Sequence of chain 1.B:
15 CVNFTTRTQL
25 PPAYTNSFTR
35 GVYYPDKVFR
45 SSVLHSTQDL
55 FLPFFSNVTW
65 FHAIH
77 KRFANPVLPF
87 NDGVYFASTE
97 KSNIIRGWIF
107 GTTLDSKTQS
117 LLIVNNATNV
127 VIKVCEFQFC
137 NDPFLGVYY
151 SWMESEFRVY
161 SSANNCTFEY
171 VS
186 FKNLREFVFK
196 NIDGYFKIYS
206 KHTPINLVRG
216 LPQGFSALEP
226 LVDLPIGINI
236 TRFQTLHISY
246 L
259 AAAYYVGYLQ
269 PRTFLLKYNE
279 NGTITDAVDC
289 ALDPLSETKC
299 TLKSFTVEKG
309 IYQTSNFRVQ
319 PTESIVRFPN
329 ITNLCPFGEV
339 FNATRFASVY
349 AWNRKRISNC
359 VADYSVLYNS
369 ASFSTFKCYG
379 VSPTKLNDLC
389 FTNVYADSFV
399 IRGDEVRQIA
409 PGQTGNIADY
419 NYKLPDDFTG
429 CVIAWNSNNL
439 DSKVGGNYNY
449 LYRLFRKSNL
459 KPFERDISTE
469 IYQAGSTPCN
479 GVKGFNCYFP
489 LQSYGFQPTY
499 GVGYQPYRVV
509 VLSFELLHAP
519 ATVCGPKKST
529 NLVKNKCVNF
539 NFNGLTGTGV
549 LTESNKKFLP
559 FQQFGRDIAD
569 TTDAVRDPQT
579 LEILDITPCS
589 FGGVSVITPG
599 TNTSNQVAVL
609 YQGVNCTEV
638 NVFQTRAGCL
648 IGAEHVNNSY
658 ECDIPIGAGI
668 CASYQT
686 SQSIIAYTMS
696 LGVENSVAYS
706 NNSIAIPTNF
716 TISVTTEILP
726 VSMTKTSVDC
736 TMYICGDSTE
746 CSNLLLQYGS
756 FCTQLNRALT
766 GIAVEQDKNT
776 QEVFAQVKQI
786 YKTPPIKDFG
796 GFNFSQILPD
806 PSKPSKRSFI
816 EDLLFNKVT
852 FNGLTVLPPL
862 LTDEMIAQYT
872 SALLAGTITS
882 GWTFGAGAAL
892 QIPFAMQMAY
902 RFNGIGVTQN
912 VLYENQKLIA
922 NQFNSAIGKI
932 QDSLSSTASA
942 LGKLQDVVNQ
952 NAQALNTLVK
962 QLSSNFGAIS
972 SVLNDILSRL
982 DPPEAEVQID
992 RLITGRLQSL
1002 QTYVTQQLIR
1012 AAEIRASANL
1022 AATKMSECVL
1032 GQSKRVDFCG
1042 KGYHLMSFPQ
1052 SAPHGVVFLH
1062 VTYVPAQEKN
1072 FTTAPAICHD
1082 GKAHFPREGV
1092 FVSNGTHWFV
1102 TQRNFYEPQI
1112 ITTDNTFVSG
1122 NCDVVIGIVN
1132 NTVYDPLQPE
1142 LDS

This small molecule binds to this protein.
Small molecule (SMILES): CC(=O)N[C@@H]1[C@@H](O)[C@H](O)[C@@H](CO)O[C@H]1O

Binding-site contacts:
Ligand atom C4 contacts residue TYR28 of chain 1.B at 4.5 Å (hydrophobic).
Ligand atom O6 contacts residue TYR28 of chain 1.B at 3.6 Å.
Ligand atom O5 contacts residue TYR28 of chain 1.B at 4.2 Å.
Ligand atom O5 contacts residue ASN61 of chain 1.B at 2.3 Å (h-bond).
Ligand atom C1 contacts residue ASN61 of chain 1.B at 1.4 Å.
Ligand atom N2 contacts residue ASN61 of chain 1.B at 2.9 Å (h-bond).
Ligand atom O4 contacts residue TYR28 of chain 1.B at 4.4 Å.
Ligand atom C4 contacts residue ASN61 of chain 1.B at 4.2 Å.
Ligand atom C2 contacts residue ASN61 of chain 1.B at 2.5 Å.
Ligand atom C1 contacts residue TYR28 of chain 1.B at 4.5 Å (hydrophobic).
Ligand atom C5 contacts residue TYR28 of chain 1.B at 3.5 Å (hydrophobic).
Ligand atom C6 contacts residue TYR28 of chain 1.B at 3.6 Å (hydrophobic).
Ligand atom C5 contacts residue ASN61 of chain 1.B at 3.6 Å.
Ligand atom C7 contacts residue ASN61 of chain 1.B at 4.0 Å.
Ligand atom C3 contacts residue ASN61 of chain 1.B at 3.8 Å.